The small molecule below binds the protein below.
Small molecule (SMILES): O=C(O)[C@@H]1O[C@H](O[C@H]2[C@@H](OS(=O)(=O)O)O[C@@H](O)[C@H](NS(=O)(=O)O)[C@H]2O)[C@@H](OS(=O)(=O)O)[C@H](O)[C@@H]1O

Sequence of chain 14.F:
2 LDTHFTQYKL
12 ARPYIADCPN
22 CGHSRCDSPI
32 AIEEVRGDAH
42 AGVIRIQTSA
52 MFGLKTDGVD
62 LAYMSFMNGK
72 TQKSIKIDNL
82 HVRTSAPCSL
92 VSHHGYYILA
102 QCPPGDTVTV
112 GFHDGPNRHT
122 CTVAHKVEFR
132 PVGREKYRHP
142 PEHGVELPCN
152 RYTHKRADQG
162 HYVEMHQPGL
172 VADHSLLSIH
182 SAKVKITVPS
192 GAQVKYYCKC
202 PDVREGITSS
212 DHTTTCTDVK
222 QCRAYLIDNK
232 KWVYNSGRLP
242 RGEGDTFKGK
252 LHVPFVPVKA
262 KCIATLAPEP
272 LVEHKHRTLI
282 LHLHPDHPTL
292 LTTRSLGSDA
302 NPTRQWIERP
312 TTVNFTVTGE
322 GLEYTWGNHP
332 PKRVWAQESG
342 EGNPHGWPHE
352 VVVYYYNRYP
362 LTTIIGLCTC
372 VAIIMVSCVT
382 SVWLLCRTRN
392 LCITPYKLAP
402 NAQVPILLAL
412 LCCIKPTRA

Sequence of chain 14.H:
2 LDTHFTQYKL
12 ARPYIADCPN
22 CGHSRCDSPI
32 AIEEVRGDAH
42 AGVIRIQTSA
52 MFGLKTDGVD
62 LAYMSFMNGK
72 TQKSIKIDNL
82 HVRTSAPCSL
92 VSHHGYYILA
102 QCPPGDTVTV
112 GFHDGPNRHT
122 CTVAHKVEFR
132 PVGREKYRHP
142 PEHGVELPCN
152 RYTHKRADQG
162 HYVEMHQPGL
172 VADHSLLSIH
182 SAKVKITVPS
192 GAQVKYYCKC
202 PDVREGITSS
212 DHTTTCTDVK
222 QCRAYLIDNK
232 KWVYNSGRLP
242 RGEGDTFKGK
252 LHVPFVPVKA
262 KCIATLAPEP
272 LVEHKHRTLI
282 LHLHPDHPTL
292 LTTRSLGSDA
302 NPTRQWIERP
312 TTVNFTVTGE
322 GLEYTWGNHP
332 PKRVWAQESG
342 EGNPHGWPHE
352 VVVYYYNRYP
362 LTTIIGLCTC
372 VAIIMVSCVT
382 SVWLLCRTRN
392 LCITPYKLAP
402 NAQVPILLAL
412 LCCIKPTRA

Sequence of chain 14.D:
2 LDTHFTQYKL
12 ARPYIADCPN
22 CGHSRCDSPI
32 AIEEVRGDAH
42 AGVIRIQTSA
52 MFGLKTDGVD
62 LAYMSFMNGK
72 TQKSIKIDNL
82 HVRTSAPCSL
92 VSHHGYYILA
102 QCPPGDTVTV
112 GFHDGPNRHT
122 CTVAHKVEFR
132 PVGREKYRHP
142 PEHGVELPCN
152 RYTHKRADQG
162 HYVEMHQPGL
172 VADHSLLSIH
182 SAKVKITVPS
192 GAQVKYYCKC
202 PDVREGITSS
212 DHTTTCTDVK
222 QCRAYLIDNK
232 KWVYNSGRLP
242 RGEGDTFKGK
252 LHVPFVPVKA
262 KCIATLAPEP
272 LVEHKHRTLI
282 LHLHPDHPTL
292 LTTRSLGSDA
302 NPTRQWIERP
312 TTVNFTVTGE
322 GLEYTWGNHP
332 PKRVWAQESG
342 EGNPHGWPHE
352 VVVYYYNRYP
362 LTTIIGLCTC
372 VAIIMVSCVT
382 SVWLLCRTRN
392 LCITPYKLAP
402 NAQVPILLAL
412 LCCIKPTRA

Binding-site contacts:
Ligand atom C5 contacts residue HIS82 of chain 14.H at 4.0 Å.
Ligand atom O3 contacts residue HIS82 of chain 14.D at 3.9 Å.
Ligand atom O1 contacts residue HIS114 of chain 14.H at 2.8 Å (h-bond).
Ligand atom O3 contacts residue HIS114 of chain 14.D at 3.3 Å (h-bond).
Ligand atom OAF contacts residue HIS114 of chain 14.H at 4.1 Å.
Ligand atom OBF contacts residue HIS82 of chain 14.F at 3.9 Å.
Ligand atom SBG contacts residue HIS82 of chain 14.F at 4.0 Å.
Ligand atom O1 contacts residue HIS82 of chain 14.H at 3.6 Å.
Ligand atom O5 contacts residue HIS82 of chain 14.H at 3.2 Å (h-bond).
Ligand atom N2 contacts residue HIS114 of chain 14.H at 4.1 Å.
Ligand atom C3 contacts residue HIS82 of chain 14.D at 4.3 Å.
Ligand atom OBA contacts residue HIS82 of chain 14.D at 4.3 Å.
Ligand atom O4 contacts residue HIS114 of chain 14.D at 3.6 Å.
Ligand atom OBF contacts residue HIS114 of chain 14.F at 3.9 Å.
Ligand atom C4 contacts residue ASN80 of chain 14.D at 4.0 Å.
Ligand atom OBH contacts residue HIS114 of chain 14.F at 3.1 Å (h-bond).
Ligand atom C1 contacts residue HIS114 of chain 14.H at 3.5 Å.
Ligand atom OBA contacts residue HIS114 of chain 14.D at 3.0 Å (h-bond).
Ligand atom OAH contacts residue HIS82 of chain 14.D at 3.1 Å (h-bond).
Ligand atom SBB contacts residue HIS82 of chain 14.F at 3.5 Å (h-bond).
Ligand atom OAF contacts residue HIS82 of chain 14.D at 3.2 Å (h-bond).
Ligand atom OBI contacts residue HIS82 of chain 14.F at 2.9 Å.
Ligand atom C2 contacts residue HIS82 of chain 14.D at 4.2 Å.
Ligand atom OBI contacts residue HIS114 of chain 14.F at 3.0 Å (h-bond).
Ligand atom OBC contacts residue HIS82 of chain 14.F at 3.2 Å (h-bond).
Ligand atom C1 contacts residue HIS82 of chain 14.H at 3.7 Å.
Ligand atom OAH contacts residue ASN80 of chain 14.D at 3.2 Å (h-bond).
Ligand atom OBE contacts residue HIS82 of chain 14.F at 2.9 Å (h-bond).
Ligand atom OBC contacts residue HIS114 of chain 14.D at 4.1 Å.
Ligand atom OAB contacts residue ARG119 of chain 14.H at 3.5 Å.
Ligand atom SAG contacts residue ASN80 of chain 14.D at 4.3 Å.
Ligand atom O6B contacts residue ASN80 of chain 14.D at 3.0 Å (h-bond).
Ligand atom O2 contacts residue HIS82 of chain 14.F at 4.0 Å.
Ligand atom SAG contacts residue HIS114 of chain 14.H at 4.1 Å.
Ligand atom OAB contacts residue HIS114 of chain 14.H at 3.3 Å.
Ligand atom SBB contacts residue HIS114 of chain 14.D at 4.2 Å.
Ligand atom C6 contacts residue ASN80 of chain 14.D at 3.8 Å.
Ligand atom SAG contacts residue HIS82 of chain 14.D at 3.7 Å.
Ligand atom O4 contacts residue ASN80 of chain 14.D at 3.1 Å (h-bond).
Ligand atom SBG contacts residue HIS114 of chain 14.F at 3.5 Å (h-bond).